Sequence of chain 1.A:
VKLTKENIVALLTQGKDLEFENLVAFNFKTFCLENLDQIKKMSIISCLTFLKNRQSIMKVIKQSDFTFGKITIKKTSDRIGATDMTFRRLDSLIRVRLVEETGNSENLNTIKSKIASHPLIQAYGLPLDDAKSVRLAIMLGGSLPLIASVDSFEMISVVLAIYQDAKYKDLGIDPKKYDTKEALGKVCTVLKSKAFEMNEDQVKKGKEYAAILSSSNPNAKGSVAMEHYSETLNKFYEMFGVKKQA

Binding-site contacts:
Ligand atom OP2 contacts residue LEU173 of chain 1.A at 3.4 Å.
Ligand atom N3 contacts residue VAL51 of chain 1.A at 2.9 Å (h-bond).
Ligand atom N1 contacts residue ARG115 of chain 1.A at 3.3 Å (salt-bridge).
Ligand atom OP2 contacts residue PHE114 of chain 1.A at 3.6 Å (h-bond).
Ligand atom OP1 contacts residue PHE114 of chain 1.A at 3.2 Å (h-bond).
Ligand atom O2 contacts residue PHE53 of chain 1.A at 3.2 Å.
Ligand atom C5' contacts residue THR113 of chain 1.A at 3.6 Å.
Ligand atom O2 contacts residue VAL51 of chain 1.A at 3.0 Å (h-bond).
Ligand atom C2 contacts residue VAL51 of chain 1.A at 3.3 Å (hydrophobic).
Ligand atom C4 contacts residue ARG115 of chain 1.A at 3.2 Å.
Ligand atom N3 contacts residue ARG115 of chain 1.A at 3.2 Å (salt-bridge).
Ligand atom OP1 contacts residue ARG116 of chain 1.A at 2.9 Å (salt-bridge).
Ligand atom C3' contacts residue THR113 of chain 1.A at 3.6 Å.
Ligand atom OP2 contacts residue THR113 of chain 1.A at 3.1 Å.
Ligand atom P contacts residue THR113 of chain 1.A at 3.3 Å.
Ligand atom O3' contacts residue THR113 of chain 1.A at 3.3 Å.
Ligand atom C6 contacts residue ARG115 of chain 1.A at 3.3 Å.
Ligand atom C2 contacts residue ARG115 of chain 1.A at 3.3 Å.
Ligand atom OP1 contacts residue LYS89 of chain 1.A at 2.7 Å (salt-bridge).
Ligand atom C4' contacts residue THR113 of chain 1.A at 3.7 Å.
Ligand atom O4' contacts residue PHE53 of chain 1.A at 3.4 Å.
Ligand atom OP1 contacts residue ARG81 of chain 1.A at 3.3 Å (salt-bridge).
Ligand atom C5' contacts residue LEU173 of chain 1.A at 3.6 Å (hydrophobic).
Ligand atom OP1 contacts residue THR113 of chain 1.A at 3.2 Å (h-bond).
Ligand atom C1' contacts residue MET85 of chain 1.A at 3.7 Å (hydrophobic).
Ligand atom OP1 contacts residue MET85 of chain 1.A at 3.5 Å.
Ligand atom C4' contacts residue MET85 of chain 1.A at 3.6 Å (hydrophobic).
Ligand atom O4' contacts residue LYS89 of chain 1.A at 3.5 Å.
Ligand atom O2 contacts residue ARG115 of chain 1.A at 3.7 Å.
Ligand atom C2 contacts residue PHE53 of chain 1.A at 3.7 Å (hydrophobic).
Ligand atom O4' contacts residue MET85 of chain 1.A at 3.3 Å (h-bond).
Ligand atom O3' contacts residue MET85 of chain 1.A at 3.7 Å.
Ligand atom O3' contacts residue ARG116 of chain 1.A at 3.4 Å (salt-bridge).
Ligand atom OP1 contacts residue LYS213 of chain 1.A at 2.8 Å (salt-bridge).
Ligand atom O4 contacts residue LYS213 of chain 1.A at 3.7 Å.
Ligand atom C5 contacts residue ARG115 of chain 1.A at 3.3 Å.
Ligand atom O2 contacts residue LYS86 of chain 1.A at 3.7 Å.
Ligand atom O5' contacts residue ARG115 of chain 1.A at 3.3 Å (salt-bridge).
Ligand atom OP2 contacts residue ARG115 of chain 1.A at 2.8 Å (salt-bridge).
Ligand atom O2 contacts residue TYR205 of chain 1.A at 3.2 Å.

This protein binds this small molecule.
Small molecule (SMILES): Cc1cn([C@H]2C[C@H](OP(=O)(O)O)[C@@H](CO[P](=O)(O)O[C@H]3C[C@H](n4cc(C)c(=O)[nH]c4=O)O[C@@H]3CO[P](=O)(O)O[C@H]3C[C@H](n4cc(C)c(=O)[nH]c4=O)O[C@@H]3CO[P](=O)(O)O[C@H]3C[C@H](n4cc(C)c(=O)[nH]c4=O)O[C@@H]3COP(=O)=O)O2)c(=O)[nH]c1=O